Sequence of chain 1.B:
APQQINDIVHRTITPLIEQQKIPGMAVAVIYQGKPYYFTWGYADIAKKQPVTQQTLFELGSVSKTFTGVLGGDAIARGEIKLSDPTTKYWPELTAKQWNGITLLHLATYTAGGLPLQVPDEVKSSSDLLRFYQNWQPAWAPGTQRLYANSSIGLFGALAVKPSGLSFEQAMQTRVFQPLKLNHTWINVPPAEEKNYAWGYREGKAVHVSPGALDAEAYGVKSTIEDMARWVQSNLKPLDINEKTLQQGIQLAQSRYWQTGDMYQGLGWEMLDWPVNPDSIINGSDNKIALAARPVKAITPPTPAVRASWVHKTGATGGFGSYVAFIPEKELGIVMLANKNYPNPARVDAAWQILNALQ

The protein below binds the small molecule below.
Small molecule (SMILES): O=C(Cc1cccs1)N[C@H](B(O)O)c1ccccc1

Binding-site contacts:
Ligand atom CAE contacts residue ALA315 of chain 1.B at 3.8 Å (hydrophobic).
Ligand atom NAJ contacts residue SER61 of chain 1.B at 3.1 Å (h-bond).
Ligand atom CAN contacts residue GLN117 of chain 1.B at 3.7 Å.
Ligand atom CAN contacts residue LEU290 of chain 1.B at 4.2 Å (hydrophobic).
Ligand atom OAT contacts residue ALA315 of chain 1.B at 2.8 Å (h-bond).
Ligand atom CAH contacts residue ASN149 of chain 1.B at 3.9 Å.
Ligand atom CAS contacts residue LEU290 of chain 1.B at 4.2 Å (hydrophobic).
Ligand atom CAM contacts residue GLN117 of chain 1.B at 3.6 Å.
Ligand atom CAK contacts residue ASN149 of chain 1.B at 4.1 Å.
Ligand atom OAI contacts residue TYR218 of chain 1.B at 3.8 Å.
Ligand atom OAO contacts residue TYR147 of chain 1.B at 2.6 Å (h-bond).
Ligand atom B contacts residue TYR147 of chain 1.B at 3.4 Å.
Ligand atom CAH contacts residue ALA315 of chain 1.B at 3.7 Å (hydrophobic).
Ligand atom CAB contacts residue THR316 of chain 1.B at 4.0 Å.
Ligand atom CAG contacts residue THR316 of chain 1.B at 4.2 Å.
Ligand atom CAH contacts residue TYR218 of chain 1.B at 3.9 Å (hydrophobic).
Ligand atom B contacts residue LYS64 of chain 1.B at 3.9 Å.
Ligand atom CAL contacts residue SER61 of chain 1.B at 4.0 Å.
Ligand atom CAG contacts residue TYR218 of chain 1.B at 3.4 Å (hydrophobic).
Ligand atom SAD contacts residue GLY317 of chain 1.B at 4.1 Å.
Ligand atom CAK contacts residue ALA315 of chain 1.B at 4.2 Å (hydrophobic).
Ligand atom SAD contacts residue ALA315 of chain 1.B at 3.8 Å.
Ligand atom OAO contacts residue SER61 of chain 1.B at 2.5 Å (h-bond).
Ligand atom CAK contacts residue LYS64 of chain 1.B at 4.2 Å.
Ligand atom B contacts residue SER61 of chain 1.B at 1.6 Å.
Ligand atom CAK contacts residue SER61 of chain 1.B at 2.6 Å.
Ligand atom SAD contacts residue THR316 of chain 1.B at 3.6 Å.
Ligand atom CAM contacts residue LEU116 of chain 1.B at 3.9 Å (hydrophobic).
Ligand atom CAC contacts residue GLY317 of chain 1.B at 3.8 Å.
Ligand atom OAI contacts residue GLN117 of chain 1.B at 3.5 Å (h-bond).
Ligand atom OAT contacts residue GLY314 of chain 1.B at 3.6 Å.
Ligand atom OAT contacts residue SER61 of chain 1.B at 2.5 Å (h-bond).
Ligand atom CAB contacts residue GLY317 of chain 1.B at 3.5 Å.
Ligand atom NAJ contacts residue ALA315 of chain 1.B at 3.2 Å (h-bond).
Ligand atom B contacts residue ALA315 of chain 1.B at 4.2 Å.
Ligand atom OAI contacts residue ASN149 of chain 1.B at 2.9 Å (h-bond).
Ligand atom CAG contacts residue ALA315 of chain 1.B at 3.3 Å (hydrophobic).
Ligand atom CAN contacts residue LEU116 of chain 1.B at 3.8 Å (hydrophobic).
Ligand atom CAE contacts residue THR316 of chain 1.B at 3.8 Å.
Ligand atom NAJ contacts residue TYR218 of chain 1.B at 4.1 Å.